Sequence of chain 2.A:
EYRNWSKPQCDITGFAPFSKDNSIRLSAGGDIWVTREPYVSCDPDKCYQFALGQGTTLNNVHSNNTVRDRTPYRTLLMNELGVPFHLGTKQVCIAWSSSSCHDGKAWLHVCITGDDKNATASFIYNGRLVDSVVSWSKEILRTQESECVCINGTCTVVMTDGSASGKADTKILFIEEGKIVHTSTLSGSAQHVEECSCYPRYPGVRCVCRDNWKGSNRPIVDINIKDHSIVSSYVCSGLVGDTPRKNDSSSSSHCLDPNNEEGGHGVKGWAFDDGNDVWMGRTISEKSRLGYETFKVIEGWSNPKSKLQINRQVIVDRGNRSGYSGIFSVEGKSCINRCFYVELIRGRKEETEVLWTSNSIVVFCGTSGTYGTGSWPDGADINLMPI

Binding-site contacts:
Ligand atom O7 contacts residue THR373 of chain 2.A at 3.8 Å.
Ligand atom O5 contacts residue GLY372 of chain 2.A at 3.2 Å.
Ligand atom C6 contacts residue GLY372 of chain 2.A at 3.4 Å.
Ligand atom N2 contacts residue ASN118 of chain 3.A at 2.8 Å (h-bond).
Ligand atom O2 contacts residue ILE310 of chain 2.A at 3.6 Å.
Ligand atom O5 contacts residue ASN118 of chain 3.A at 2.4 Å (h-bond).
Ligand atom O3 contacts residue ILE310 of chain 2.A at 3.7 Å.
Ligand atom O4 contacts residue ASN311 of chain 2.A at 3.7 Å.
Ligand atom O5 contacts residue ASP248 of chain 2.A at 3.5 Å.
Ligand atom C5 contacts residue TYR371 of chain 2.A at 3.8 Å (hydrophobic).
Ligand atom O3 contacts residue GLN309 of chain 2.A at 3.4 Å (h-bond).
Ligand atom C5 contacts residue ASN118 of chain 3.A at 3.6 Å.
Ligand atom C6 contacts residue ILE310 of chain 2.A at 3.6 Å (hydrophobic).
Ligand atom O3 contacts residue ASN311 of chain 2.A at 3.0 Å (h-bond).
Ligand atom C7 contacts residue ASN118 of chain 3.A at 3.0 Å.
Ligand atom O2 contacts residue ARG312 of chain 2.A at 3.4 Å.
Ligand atom O4 contacts residue ARG312 of chain 2.A at 3.4 Å (salt-bridge).
Ligand atom C4 contacts residue GLN309 of chain 2.A at 3.3 Å.
Ligand atom O2 contacts residue ASP248 of chain 2.A at 3.2 Å.
Ligand atom O4 contacts residue GLN309 of chain 2.A at 3.8 Å.
Ligand atom O6 contacts residue LYS307 of chain 2.A at 2.9 Å (salt-bridge).
Ligand atom O3 contacts residue GLN309 of chain 2.A at 3.6 Å.
Ligand atom O4 contacts residue ARG312 of chain 2.A at 3.6 Å.
Ligand atom C3 contacts residue GLN309 of chain 2.A at 3.6 Å.
Ligand atom C2 contacts residue ASN118 of chain 3.A at 2.4 Å.
Ligand atom C1 contacts residue THR373 of chain 2.A at 3.7 Å.
Ligand atom O6 contacts residue THR373 of chain 2.A at 3.4 Å.
Ligand atom C1 contacts residue ASN118 of chain 3.A at 1.4 Å.
Ligand atom O7 contacts residue ASN118 of chain 3.A at 2.9 Å (h-bond).
Ligand atom C6 contacts residue LYS307 of chain 2.A at 3.6 Å.
Ligand atom O5 contacts residue THR373 of chain 2.A at 3.1 Å.
Ligand atom C3 contacts residue ASN118 of chain 3.A at 3.7 Å.
Ligand atom C6 contacts residue TYR371 of chain 2.A at 3.3 Å (hydrophobic).
Ligand atom O6 contacts residue GLY372 of chain 2.A at 2.7 Å (h-bond).
Ligand atom O2 contacts residue SER249 of chain 2.A at 2.9 Å (h-bond).
Ligand atom O3 contacts residue SER249 of chain 2.A at 3.5 Å.
Ligand atom C2 contacts residue THR373 of chain 2.A at 3.8 Å.
Ligand atom C3 contacts residue ASN311 of chain 2.A at 3.6 Å.
Ligand atom O6 contacts residue TYR371 of chain 2.A at 3.6 Å.
Ligand atom O2 contacts residue GLN309 of chain 2.A at 2.9 Å (h-bond).

Sequence of chain 3.A:
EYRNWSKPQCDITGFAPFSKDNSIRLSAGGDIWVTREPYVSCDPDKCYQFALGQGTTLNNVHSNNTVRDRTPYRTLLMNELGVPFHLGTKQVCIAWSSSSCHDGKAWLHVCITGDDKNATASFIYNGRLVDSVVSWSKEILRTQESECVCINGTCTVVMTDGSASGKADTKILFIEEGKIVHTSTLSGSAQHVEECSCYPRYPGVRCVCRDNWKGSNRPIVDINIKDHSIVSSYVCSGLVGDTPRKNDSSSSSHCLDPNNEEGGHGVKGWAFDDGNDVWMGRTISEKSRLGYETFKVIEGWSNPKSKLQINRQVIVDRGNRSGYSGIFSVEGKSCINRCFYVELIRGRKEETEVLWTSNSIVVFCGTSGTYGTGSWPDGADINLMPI

This protein binds this small molecule.
Small molecule (SMILES): CC(=O)N[C@H]1[C@H](O[C@H]2[C@H](O)[C@@H](NC(C)=O)CO[C@@H]2CO)O[C@H](CO)[C@@H](O[C@@H]2O[C@H](CO)[C@@H](O)[C@H](O[C@H]3O[C@H](CO)[C@@H](O)[C@H](O)[C@@H]3O[C@H]3O[C@H](CO)[C@@H](O)[C@H](O)[C@@H]3O[C@H]3O[C@H](CO)[C@@H](O)[C@H](O)[C@@H]3O)[C@@H]2O)[C@@H]1O